Sequence of chain 1.A:
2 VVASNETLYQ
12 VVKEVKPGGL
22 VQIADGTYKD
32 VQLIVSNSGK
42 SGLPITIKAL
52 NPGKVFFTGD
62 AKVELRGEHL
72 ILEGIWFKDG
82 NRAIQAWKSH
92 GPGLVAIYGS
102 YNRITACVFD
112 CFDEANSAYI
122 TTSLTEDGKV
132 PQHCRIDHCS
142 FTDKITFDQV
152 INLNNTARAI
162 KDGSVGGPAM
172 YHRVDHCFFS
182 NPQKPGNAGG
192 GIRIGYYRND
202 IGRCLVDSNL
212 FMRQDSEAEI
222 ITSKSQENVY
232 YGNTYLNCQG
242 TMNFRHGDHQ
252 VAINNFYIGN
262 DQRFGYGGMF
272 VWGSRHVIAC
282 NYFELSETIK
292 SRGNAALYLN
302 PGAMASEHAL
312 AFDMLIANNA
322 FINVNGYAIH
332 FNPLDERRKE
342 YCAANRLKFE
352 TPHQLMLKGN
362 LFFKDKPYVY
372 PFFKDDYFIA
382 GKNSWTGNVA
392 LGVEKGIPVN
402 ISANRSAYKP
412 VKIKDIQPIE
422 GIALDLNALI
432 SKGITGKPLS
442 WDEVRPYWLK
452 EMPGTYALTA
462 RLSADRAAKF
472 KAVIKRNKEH

The protein below binds the small molecule below.
Small molecule (SMILES): CC(=O)N[C@@H]1[C@@H](O[C@@H]2OC(C(=O)O)=C[C@H](O)[C@H]2O)[C@@H](OS(=O)(=O)O)[C@@H](CO)O[C@@H]1O

Binding-site contacts:
Ligand atom C2 contacts residue ARG136 of chain 1.A at 4.0 Å.
Ligand atom O1S contacts residue ARG174 of chain 1.A at 3.9 Å.
Ligand atom O1 contacts residue HIS173 of chain 1.A at 4.0 Å.
Ligand atom C8 contacts residue TYR102 of chain 1.A at 3.7 Å (hydrophobic).
Ligand atom C7 contacts residue HIS134 of chain 1.A at 3.6 Å.
Ligand atom N2 contacts residue CYS135 of chain 1.A at 3.9 Å.
Ligand atom C8 contacts residue CYS135 of chain 1.A at 4.3 Å (hydrophobic).
Ligand atom O2S contacts residue ARG174 of chain 1.A at 2.9 Å (salt-bridge).
Ligand atom C8 contacts residue ARG136 of chain 1.A at 4.1 Å.
Ligand atom C8 contacts residue ARG104 of chain 1.A at 4.1 Å.
Ligand atom O1 contacts residue HIS134 of chain 1.A at 3.0 Å.
Ligand atom O5 contacts residue CYS135 of chain 1.A at 4.0 Å.
Ligand atom C1 contacts residue TYR172 of chain 1.A at 3.7 Å (hydrophobic).
Ligand atom C8 contacts residue ASN103 of chain 1.A at 3.5 Å.
Ligand atom O1 contacts residue CYS135 of chain 1.A at 3.5 Å (h-bond).
Ligand atom O5 contacts residue HIS173 of chain 1.A at 3.8 Å.
Ligand atom O2S contacts residue ARG136 of chain 1.A at 3.9 Å.
Ligand atom N2 contacts residue HIS134 of chain 1.A at 2.9 Å (h-bond).
Ligand atom C1 contacts residue ARG174 of chain 1.A at 3.8 Å.
Ligand atom C5 contacts residue TYR172 of chain 1.A at 4.0 Å (hydrophobic).
Ligand atom O7 contacts residue ARG136 of chain 1.A at 3.6 Å.
Ligand atom O5 contacts residue TYR172 of chain 1.A at 3.7 Å.
Ligand atom C1 contacts residue ARG136 of chain 1.A at 4.1 Å.
Ligand atom C8 contacts residue HIS134 of chain 1.A at 3.3 Å.
Ligand atom O1 contacts residue ARG174 of chain 1.A at 4.3 Å.
Ligand atom C2 contacts residue CYS135 of chain 1.A at 4.2 Å (hydrophobic).
Ligand atom O6 contacts residue GLY422 of chain 1.A at 3.8 Å.
Ligand atom C6 contacts residue ARG174 of chain 1.A at 3.9 Å.
Ligand atom C7 contacts residue ARG136 of chain 1.A at 3.7 Å.
Ligand atom C5 contacts residue ARG174 of chain 1.A at 4.1 Å.
Ligand atom O4 contacts residue ARG174 of chain 1.A at 4.2 Å.
Ligand atom C7 contacts residue CYS135 of chain 1.A at 4.4 Å (hydrophobic).
Ligand atom C1 contacts residue HIS134 of chain 1.A at 3.8 Å.
Ligand atom S contacts residue ARG174 of chain 1.A at 4.0 Å.
Ligand atom O1 contacts residue TYR172 of chain 1.A at 2.6 Å (h-bond).
Ligand atom C1 contacts residue CYS135 of chain 1.A at 3.2 Å (hydrophobic).
Ligand atom N2 contacts residue ARG136 of chain 1.A at 3.9 Å.
Ligand atom O5 contacts residue ARG174 of chain 1.A at 3.1 Å.
Ligand atom C2 contacts residue HIS134 of chain 1.A at 3.9 Å.
Ligand atom C1 contacts residue HIS173 of chain 1.A at 4.1 Å.